Sequence of chain 1.D:
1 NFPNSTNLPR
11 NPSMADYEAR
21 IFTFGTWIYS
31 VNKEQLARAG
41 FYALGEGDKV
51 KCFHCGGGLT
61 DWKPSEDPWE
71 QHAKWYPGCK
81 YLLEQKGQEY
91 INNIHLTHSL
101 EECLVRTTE

Binding-site contacts:
Ligand atom C contacts residue LEU59 of chain 1.D at 3.7 Å (hydrophobic).
Ligand atom CA contacts residue TYR76 of chain 1.D at 3.6 Å (hydrophobic).
Ligand atom CZ contacts residue LYS49 of chain 1.D at 3.7 Å.
Ligand atom O contacts residue LEU59 of chain 1.D at 3.1 Å.
Ligand atom CB contacts residue TRP62 of chain 1.D at 3.8 Å (hydrophobic).
Ligand atom CE2 contacts residue LEU59 of chain 1.D at 3.1 Å (hydrophobic).
Ligand atom CD2 contacts residue GLY58 of chain 1.D at 3.7 Å.
Ligand atom CG contacts residue TRP75 of chain 1.D at 3.4 Å (hydrophobic).
Ligand atom CB contacts residue GLU66 of chain 1.D at 3.2 Å.
Ligand atom CZ contacts residue VAL50 of chain 1.D at 3.4 Å (hydrophobic).
Ligand atom CE2 contacts residue THR60 of chain 1.D at 2.9 Å.
Ligand atom CE2 contacts residue GLY58 of chain 1.D at 3.5 Å.
Ligand atom CB contacts residue TYR76 of chain 1.D at 2.9 Å (hydrophobic).
Ligand atom CE2 contacts residue LYS49 of chain 1.D at 3.8 Å.
Ligand atom N contacts residue GLN71 of chain 1.D at 3.5 Å (h-bond).
Ligand atom CE1 contacts residue LEU44 of chain 1.D at 3.7 Å (hydrophobic).
Ligand atom CA contacts residue ASP61 of chain 1.D at 3.8 Å.
Ligand atom CA contacts residue GLU66 of chain 1.D at 3.3 Å.
Ligand atom CD2 contacts residue THR60 of chain 1.D at 3.2 Å.
Ligand atom CA contacts residue THR60 of chain 1.D at 3.2 Å.
Ligand atom N contacts residue GLY58 of chain 1.D at 3.3 Å (h-bond).
Ligand atom C contacts residue THR60 of chain 1.D at 3.9 Å.
Ligand atom N contacts residue ASP61 of chain 1.D at 3.9 Å.
Ligand atom N contacts residue THR60 of chain 1.D at 2.7 Å (h-bond).
Ligand atom CB contacts residue GLY58 of chain 1.D at 3.8 Å.
Ligand atom CB contacts residue THR60 of chain 1.D at 3.7 Å.
Ligand atom CB contacts residue GLN71 of chain 1.D at 3.5 Å.
Ligand atom C contacts residue GLY58 of chain 1.D at 3.6 Å.
Ligand atom O contacts residue GLY58 of chain 1.D at 3.8 Å.
Ligand atom CA contacts residue THR60 of chain 1.D at 3.7 Å.
Ligand atom C contacts residue THR60 of chain 1.D at 3.4 Å.
Ligand atom CZ contacts residue LEU44 of chain 1.D at 3.6 Å (hydrophobic).
Ligand atom CE2 contacts residue VAL50 of chain 1.D at 3.8 Å (hydrophobic).
Ligand atom CA contacts residue GLY58 of chain 1.D at 3.2 Å.
Ligand atom N contacts residue GLU66 of chain 1.D at 2.5 Å (salt-bridge).
Ligand atom O contacts residue TRP75 of chain 1.D at 3.2 Å (h-bond).
Ligand atom CZ contacts residue GLY58 of chain 1.D at 3.8 Å.
Ligand atom O contacts residue GLY58 of chain 1.D at 3.7 Å.
Ligand atom O contacts residue GLN71 of chain 1.D at 3.6 Å (h-bond).
Ligand atom O contacts residue THR60 of chain 1.D at 2.7 Å (h-bond).

The small molecule below binds the protein below.
Small molecule (SMILES): CC(C)[C@H](NC(=O)[C@H](C)N)C(=O)N1CCC[C@H]1C(=O)N[C@@H](Cc1ccccc1)C(=O)O